This small molecule binds to this protein.
Small molecule (SMILES): CC(=O)N[C@H]1[C@H](O[C@H]2[C@H](O)[C@@H](NC(C)=O)CO[C@@H]2CO[C@@H]2O[C@@H](C)[C@@H](O)[C@@H](O)[C@@H]2O)O[C@H](CO)[C@@H](O[C@@H]2O[C@H](CO)[C@@H](O)[C@H](O)[C@@H]2O)[C@@H]1O

Sequence of chain 4.E:
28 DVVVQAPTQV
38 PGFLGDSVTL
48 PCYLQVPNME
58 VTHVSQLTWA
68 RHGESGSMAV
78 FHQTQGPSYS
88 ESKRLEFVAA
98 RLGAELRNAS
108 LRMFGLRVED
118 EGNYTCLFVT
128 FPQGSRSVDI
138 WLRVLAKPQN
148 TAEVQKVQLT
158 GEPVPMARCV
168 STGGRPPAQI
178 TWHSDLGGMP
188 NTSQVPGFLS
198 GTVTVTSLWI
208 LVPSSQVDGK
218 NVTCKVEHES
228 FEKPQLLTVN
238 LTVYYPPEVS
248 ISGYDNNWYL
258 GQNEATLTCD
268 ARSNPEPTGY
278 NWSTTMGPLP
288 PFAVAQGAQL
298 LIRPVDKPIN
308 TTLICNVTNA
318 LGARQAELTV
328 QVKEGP

Binding-site contacts:
Ligand atom O6 contacts residue GLN328 of chain 4.E at 4.3 Å.
Ligand atom O5 contacts residue ASN307 of chain 4.E at 2.3 Å (h-bond).
Ligand atom C7 contacts residue PRO305 of chain 4.E at 4.3 Å (hydrophobic).
Ligand atom C7 contacts residue ASN307 of chain 4.E at 4.1 Å.
Ligand atom C3 contacts residue ASN307 of chain 4.E at 3.8 Å.
Ligand atom C4 contacts residue ASN307 of chain 4.E at 4.2 Å.
Ligand atom C1 contacts residue ASN307 of chain 4.E at 1.4 Å.
Ligand atom N2 contacts residue ASN307 of chain 4.E at 3.0 Å (h-bond).
Ligand atom C5 contacts residue ASN307 of chain 4.E at 3.6 Å.
Ligand atom C8 contacts residue ILE306 of chain 4.E at 3.7 Å (hydrophobic).
Ligand atom C8 contacts residue ASN307 of chain 4.E at 4.5 Å.
Ligand atom C2 contacts residue ASN307 of chain 4.E at 2.5 Å.
Ligand atom C8 contacts residue PRO305 of chain 4.E at 2.9 Å (hydrophobic).